This protein binds this small molecule.
Small molecule (SMILES): CC(=O)N[C@@H]1[C@@H](O)[C@H](O)[C@@H](CO)O[C@H]1O

Sequence of chain 54.J:
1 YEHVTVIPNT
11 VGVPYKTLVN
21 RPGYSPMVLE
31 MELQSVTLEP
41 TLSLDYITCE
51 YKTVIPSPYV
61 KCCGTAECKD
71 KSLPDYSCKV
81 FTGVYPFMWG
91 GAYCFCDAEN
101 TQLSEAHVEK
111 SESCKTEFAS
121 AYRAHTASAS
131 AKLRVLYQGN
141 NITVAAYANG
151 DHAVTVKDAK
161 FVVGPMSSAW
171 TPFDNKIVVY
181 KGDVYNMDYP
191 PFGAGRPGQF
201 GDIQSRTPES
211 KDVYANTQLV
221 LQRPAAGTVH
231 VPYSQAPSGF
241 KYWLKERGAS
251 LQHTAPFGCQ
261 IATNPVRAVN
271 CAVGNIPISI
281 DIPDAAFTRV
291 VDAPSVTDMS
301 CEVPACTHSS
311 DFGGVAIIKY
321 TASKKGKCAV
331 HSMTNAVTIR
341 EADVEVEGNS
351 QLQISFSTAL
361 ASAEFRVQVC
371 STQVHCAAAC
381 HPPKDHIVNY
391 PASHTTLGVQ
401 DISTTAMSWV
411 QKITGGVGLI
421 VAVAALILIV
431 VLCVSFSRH

Binding-site contacts:
Ligand atom C1 contacts residue THR116 of chain 54.J at 4.0 Å.
Ligand atom C7 contacts residue THR116 of chain 54.J at 3.8 Å.
Ligand atom C7 contacts residue ASN259 of chain 54.K at 3.2 Å.
Ligand atom N2 contacts residue THR116 of chain 54.J at 3.0 Å (h-bond).
Ligand atom C4 contacts residue LYS181 of chain 54.J at 4.2 Å.
Ligand atom C4 contacts residue ASN259 of chain 54.K at 4.2 Å.
Ligand atom C3 contacts residue ASN259 of chain 54.K at 3.8 Å.
Ligand atom O5 contacts residue ASN259 of chain 54.K at 2.4 Å (h-bond).
Ligand atom C2 contacts residue THR116 of chain 54.J at 3.8 Å.
Ligand atom O6 contacts residue LYS181 of chain 54.J at 4.3 Å.
Ligand atom C8 contacts residue THR116 of chain 54.J at 3.8 Å.
Ligand atom O5 contacts residue LYS181 of chain 54.J at 4.4 Å.
Ligand atom C8 contacts residue ASN259 of chain 54.K at 4.4 Å.
Ligand atom O7 contacts residue ASN259 of chain 54.K at 3.0 Å (h-bond).
Ligand atom O4 contacts residue LYS181 of chain 54.J at 4.0 Å.
Ligand atom C5 contacts residue ASN259 of chain 54.K at 3.7 Å.
Ligand atom C6 contacts residue LYS181 of chain 54.J at 4.2 Å.
Ligand atom C1 contacts residue ASN259 of chain 54.K at 1.4 Å.
Ligand atom C2 contacts residue ASN259 of chain 54.K at 2.5 Å.
Ligand atom N2 contacts residue ASN259 of chain 54.K at 2.9 Å (h-bond).
Ligand atom C3 contacts residue LYS181 of chain 54.J at 4.4 Å.
Ligand atom C5 contacts residue LYS181 of chain 54.J at 3.5 Å.
Ligand atom O3 contacts residue THR116 of chain 54.J at 4.4 Å.
Ligand atom C3 contacts residue THR116 of chain 54.J at 4.0 Å.

Sequence of chain 54.K:
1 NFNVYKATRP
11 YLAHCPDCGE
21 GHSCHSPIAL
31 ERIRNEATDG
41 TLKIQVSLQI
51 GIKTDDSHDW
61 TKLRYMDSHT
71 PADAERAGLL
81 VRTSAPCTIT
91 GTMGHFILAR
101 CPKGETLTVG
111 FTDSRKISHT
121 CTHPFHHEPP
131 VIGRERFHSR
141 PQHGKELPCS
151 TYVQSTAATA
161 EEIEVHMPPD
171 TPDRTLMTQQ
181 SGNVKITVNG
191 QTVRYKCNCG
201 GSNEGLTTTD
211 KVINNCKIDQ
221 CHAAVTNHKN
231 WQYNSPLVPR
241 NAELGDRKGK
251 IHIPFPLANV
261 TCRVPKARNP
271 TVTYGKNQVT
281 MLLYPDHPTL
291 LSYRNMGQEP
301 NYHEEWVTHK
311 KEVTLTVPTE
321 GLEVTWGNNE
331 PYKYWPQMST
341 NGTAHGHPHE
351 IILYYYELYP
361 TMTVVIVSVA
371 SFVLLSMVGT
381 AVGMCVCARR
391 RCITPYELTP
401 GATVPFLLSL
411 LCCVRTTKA